This small molecule binds to this protein.
Small molecule (SMILES): Cc1c2c(c(O)c3c(O)cccc13)C(=O)[C@]1(O)C(=O)C(C(N)=O)=C(O)[C@@H](N(C)C)[C@@H]1C2

Sequence of chain 2.A:
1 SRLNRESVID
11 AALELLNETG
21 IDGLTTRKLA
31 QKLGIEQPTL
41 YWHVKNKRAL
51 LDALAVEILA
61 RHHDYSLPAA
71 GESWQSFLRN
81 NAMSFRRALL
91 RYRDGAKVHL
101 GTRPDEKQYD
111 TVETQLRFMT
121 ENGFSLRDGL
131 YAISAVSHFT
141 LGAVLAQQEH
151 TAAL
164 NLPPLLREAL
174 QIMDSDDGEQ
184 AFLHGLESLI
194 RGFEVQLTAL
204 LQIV

Sequence of chain 1.A:
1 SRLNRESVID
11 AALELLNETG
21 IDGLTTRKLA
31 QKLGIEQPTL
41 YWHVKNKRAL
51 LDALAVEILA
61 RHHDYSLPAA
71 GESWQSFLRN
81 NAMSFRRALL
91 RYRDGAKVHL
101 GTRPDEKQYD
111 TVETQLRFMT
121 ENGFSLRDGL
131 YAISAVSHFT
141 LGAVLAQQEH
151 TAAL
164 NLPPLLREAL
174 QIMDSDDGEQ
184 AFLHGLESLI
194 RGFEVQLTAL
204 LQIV

Binding-site contacts:
Ligand atom C42 contacts residue SER137 of chain 1.A at 3.5 Å.
Ligand atom C8 contacts residue MET176 of chain 2.A at 3.3 Å (hydrophobic).
Ligand atom C11 contacts residue MG1 of chain 1.C at 3.0 Å.
Ligand atom O21 contacts residue SER66 of chain 1.A at 2.8 Å (h-bond).
Ligand atom C42 contacts residue PHE85 of chain 1.A at 3.4 Å (hydrophobic).
Ligand atom C9 contacts residue ARG103 of chain 1.A at 3.8 Å.
Ligand atom C10 contacts residue ARG103 of chain 1.A at 3.8 Å.
Ligand atom C1A contacts residue PRO104 of chain 1.A at 3.6 Å (hydrophobic).
Ligand atom C10 contacts residue PRO104 of chain 1.A at 3.5 Å (hydrophobic).
Ligand atom C21 contacts residue HIS63 of chain 1.A at 3.6 Å.
Ligand atom O12 contacts residue MG1 of chain 1.C at 2.1 Å.
Ligand atom O21 contacts residue HIS63 of chain 1.A at 3.0 Å (h-bond).
Ligand atom O10 contacts residue THR102 of chain 1.A at 3.7 Å.
Ligand atom O10 contacts residue ARG103 of chain 1.A at 3.1 Å.
Ligand atom O10 contacts residue PRO104 of chain 1.A at 3.6 Å.
Ligand atom C9 contacts residue LEU173 of chain 2.A at 3.8 Å (hydrophobic).
Ligand atom C62 contacts residue ILE133 of chain 1.A at 3.8 Å (hydrophobic).
Ligand atom C43 contacts residue ASN81 of chain 1.A at 2.8 Å.
Ligand atom O21 contacts residue THR111 of chain 1.A at 3.8 Å.
Ligand atom C4 contacts residue ASN81 of chain 1.A at 3.6 Å.
Ligand atom N4 contacts residue ASN81 of chain 1.A at 2.6 Å (h-bond).
Ligand atom O1C contacts residue PHE85 of chain 1.A at 3.4 Å.
Ligand atom C5 contacts residue GLN115 of chain 1.A at 3.3 Å.
Ligand atom O11 contacts residue MG1 of chain 1.C at 1.9 Å.
Ligand atom C9 contacts residue MET176 of chain 2.A at 3.3 Å (hydrophobic).
Ligand atom O3 contacts residue GLN115 of chain 1.A at 3.3 Å (h-bond).
Ligand atom C3 contacts residue GLN115 of chain 1.A at 3.5 Å.
Ligand atom C43 contacts residue SER137 of chain 1.A at 3.5 Å.
Ligand atom O3 contacts residue HIS63 of chain 1.A at 2.6 Å (h-bond).
Ligand atom O21 contacts residue GLN115 of chain 1.A at 3.2 Å (h-bond).
Ligand atom C4 contacts residue GLN115 of chain 1.A at 3.3 Å.
Ligand atom C21 contacts residue GLN115 of chain 1.A at 3.7 Å.
Ligand atom O3 contacts residue ASN81 of chain 1.A at 2.8 Å (h-bond).
Ligand atom C3 contacts residue HIS63 of chain 1.A at 3.6 Å.
Ligand atom O1 contacts residue VAL112 of chain 1.A at 3.5 Å.
Ligand atom O12 contacts residue HIS99 of chain 1.A at 2.9 Å (h-bond).
Ligand atom C1B contacts residue MG1 of chain 1.C at 3.5 Å.
Ligand atom C42 contacts residue ASN81 of chain 1.A at 3.3 Å.
Ligand atom C12 contacts residue MG1 of chain 1.C at 3.0 Å.
Ligand atom C2 contacts residue GLN115 of chain 1.A at 3.9 Å.